Binding-site contacts:
Ligand atom O contacts residue TRP147 of chain 1.A at 3.4 Å (h-bond).
Ligand atom N contacts residue SER167 of chain 1.A at 3.4 Å (h-bond).
Ligand atom CG2 contacts residue GLU63 of chain 1.A at 3.3 Å.
Ligand atom OH contacts residue SER97 of chain 1.A at 3.2 Å (h-bond).
Ligand atom OXT contacts residue TYR84 of chain 1.A at 2.7 Å (h-bond).
Ligand atom CB contacts residue ASN66 of chain 1.A at 3.4 Å.
Ligand atom O contacts residue TRP147 of chain 1.A at 2.9 Å (h-bond).
Ligand atom O contacts residue ARG156 of chain 1.A at 3.2 Å (salt-bridge).
Ligand atom CA contacts residue TYR171 of chain 1.A at 3.4 Å (hydrophobic).
Ligand atom N contacts residue TYR7 of chain 1.A at 2.9 Å (h-bond).
Ligand atom CG2 contacts residue TYR7 of chain 1.A at 3.5 Å (hydrophobic).
Ligand atom C contacts residue TYR7 of chain 1.A at 3.3 Å (hydrophobic).
Ligand atom CZ contacts residue ASP116 of chain 1.A at 3.3 Å.
Ligand atom CA contacts residue TYR7 of chain 1.A at 3.3 Å (hydrophobic).
Ligand atom CB contacts residue ARG114 of chain 1.A at 3.4 Å.
Ligand atom C contacts residue ASN66 of chain 1.A at 3.5 Å.
Ligand atom OG1 contacts residue GLU63 of chain 1.A at 2.8 Å (salt-bridge).
Ligand atom N contacts residue TYR99 of chain 1.A at 3.0 Å (h-bond).
Ligand atom C contacts residue TYR84 of chain 1.A at 3.5 Å (hydrophobic).
Ligand atom OE2 contacts residue ALA150 of chain 1.A at 3.3 Å.
Ligand atom OG1 contacts residue TRP147 of chain 1.A at 3.4 Å.
Ligand atom N contacts residue GLU152 of chain 1.A at 3.0 Å (salt-bridge).
Ligand atom CB contacts residue GLU63 of chain 1.A at 3.5 Å.
Ligand atom OG1 contacts residue ARG114 of chain 1.A at 3.5 Å (salt-bridge).
Ligand atom CA contacts residue ASN66 of chain 1.A at 3.5 Å.
Ligand atom N contacts residue TYR171 of chain 1.A at 2.7 Å (h-bond).
Ligand atom CE1 contacts residue ASP116 of chain 1.A at 3.4 Å.
Ligand atom O contacts residue TYR159 of chain 1.A at 2.6 Å (h-bond).
Ligand atom O contacts residue ASN66 of chain 1.A at 2.7 Å (h-bond).
Ligand atom N contacts residue GLU63 of chain 1.A at 3.0 Å (salt-bridge).
Ligand atom OH contacts residue ASP116 of chain 1.A at 2.5 Å (salt-bridge).
Ligand atom OH contacts residue TYR74 of chain 1.A at 3.3 Å (h-bond).
Ligand atom CB contacts residue SER167 of chain 1.A at 3.3 Å.
Ligand atom OG1 contacts residue ASN66 of chain 1.A at 2.6 Å (h-bond).
Ligand atom OXT contacts residue LYS146 of chain 1.A at 3.4 Å.
Ligand atom OG1 contacts residue GLU152 of chain 1.A at 3.5 Å (salt-bridge).
Ligand atom O contacts residue TYR84 of chain 1.A at 3.4 Å (h-bond).
Ligand atom OXT contacts residue THR143 of chain 1.A at 2.6 Å (h-bond).
Ligand atom O contacts residue LYS146 of chain 1.A at 2.7 Å (salt-bridge).
Ligand atom CB contacts residue TRP147 of chain 1.A at 3.5 Å (hydrophobic).

Sequence of chain 1.A:
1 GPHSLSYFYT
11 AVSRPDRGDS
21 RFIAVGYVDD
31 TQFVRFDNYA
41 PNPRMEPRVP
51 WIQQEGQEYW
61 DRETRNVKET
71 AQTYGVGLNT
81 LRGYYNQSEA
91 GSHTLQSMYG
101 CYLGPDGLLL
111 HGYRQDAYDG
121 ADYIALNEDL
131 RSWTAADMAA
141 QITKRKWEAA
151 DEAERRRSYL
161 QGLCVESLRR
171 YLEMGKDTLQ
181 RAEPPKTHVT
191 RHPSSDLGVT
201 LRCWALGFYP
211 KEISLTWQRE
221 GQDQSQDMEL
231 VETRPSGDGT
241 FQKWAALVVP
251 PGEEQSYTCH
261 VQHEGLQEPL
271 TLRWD

A small-molecule ligand and the protein it binds are described below.
Small molecule (SMILES): C[C@H](N)C(=O)N[C@H](C(=O)N[C@@H](C)C(=O)N[C@@H](C)C(=O)N[C@@H](C)C(=O)N[C@H](C(=O)N[C@@H](CCC(=O)O)C(=O)N[C@@H](C)C(=O)N[C@@H](Cc1ccc(O)cc1)C(=O)O)[C@@H](C)O)[C@@H](C)O